Sequence of chain 2.C:
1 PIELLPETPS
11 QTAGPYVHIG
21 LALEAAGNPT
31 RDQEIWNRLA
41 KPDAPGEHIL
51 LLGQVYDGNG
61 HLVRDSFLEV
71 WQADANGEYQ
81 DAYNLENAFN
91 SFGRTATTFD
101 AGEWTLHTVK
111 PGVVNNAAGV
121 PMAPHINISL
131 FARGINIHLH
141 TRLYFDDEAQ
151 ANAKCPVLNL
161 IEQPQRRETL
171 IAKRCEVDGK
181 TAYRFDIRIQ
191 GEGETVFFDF

Binding-site contacts:
Ligand atom C5 contacts residue ASN152 of chain 2.C at 4.5 Å.
Ligand atom C3 contacts residue GLU168 of chain 2.C at 4.1 Å.
Ligand atom C4 contacts residue GLU168 of chain 2.C at 4.0 Å.
Ligand atom C1 contacts residue ARG167 of chain 2.C at 3.4 Å.
Ligand atom O7 contacts residue ARG167 of chain 2.C at 3.1 Å (salt-bridge).
Ligand atom C6 contacts residue ALA153 of chain 2.C at 4.5 Å (hydrophobic).
Ligand atom C5 contacts residue ARG167 of chain 2.C at 3.7 Å.
Ligand atom F9 contacts residue ILE171 of chain 2.C at 3.4 Å.
Ligand atom C6 contacts residue LEU158 of chain 2.C at 4.3 Å (hydrophobic).
Ligand atom C5 contacts residue LEU158 of chain 2.C at 4.4 Å (hydrophobic).
Ligand atom C6 contacts residue ARG167 of chain 2.C at 3.8 Å.
Ligand atom C4 contacts residue ILE171 of chain 2.C at 4.3 Å (hydrophobic).
Ligand atom C4 contacts residue PRO164 of chain 2.C at 4.5 Å (hydrophobic).
Ligand atom C3 contacts residue ARG167 of chain 2.C at 3.9 Å.
Ligand atom O7 contacts residue ALA153 of chain 2.C at 4.0 Å.
Ligand atom C2 contacts residue ARG167 of chain 2.C at 3.8 Å.
Ligand atom F9 contacts residue ARG167 of chain 2.C at 3.7 Å.
Ligand atom C2 contacts residue PRO164 of chain 2.C at 4.4 Å (hydrophobic).
Ligand atom C4 contacts residue ARG167 of chain 2.C at 3.7 Å.
Ligand atom O8 contacts residue PRO164 of chain 2.C at 3.5 Å.
Ligand atom O8 contacts residue ARG167 of chain 2.C at 3.6 Å.
Ligand atom F9 contacts residue GLU168 of chain 2.C at 3.3 Å.
Ligand atom C3 contacts residue PRO164 of chain 2.C at 3.9 Å (hydrophobic).
Ligand atom C5 contacts residue ILE171 of chain 2.C at 4.0 Å (hydrophobic).
Ligand atom O7 contacts residue ASN159 of chain 2.C at 4.2 Å.
Ligand atom C6 contacts residue ASN152 of chain 2.C at 3.9 Å.
Ligand atom O7 contacts residue ASN152 of chain 2.C at 4.5 Å.

A small-molecule ligand and the protein it binds are described below.
Small molecule (SMILES): Oc1ccc(F)cc1O